A small-molecule ligand and the protein it binds are described below.
Small molecule (SMILES): CC(=O)N[C@@H]1[C@@H](O)[C@H](O)[C@@H](CO)O[C@H]1O

Sequence of chain 1.E:
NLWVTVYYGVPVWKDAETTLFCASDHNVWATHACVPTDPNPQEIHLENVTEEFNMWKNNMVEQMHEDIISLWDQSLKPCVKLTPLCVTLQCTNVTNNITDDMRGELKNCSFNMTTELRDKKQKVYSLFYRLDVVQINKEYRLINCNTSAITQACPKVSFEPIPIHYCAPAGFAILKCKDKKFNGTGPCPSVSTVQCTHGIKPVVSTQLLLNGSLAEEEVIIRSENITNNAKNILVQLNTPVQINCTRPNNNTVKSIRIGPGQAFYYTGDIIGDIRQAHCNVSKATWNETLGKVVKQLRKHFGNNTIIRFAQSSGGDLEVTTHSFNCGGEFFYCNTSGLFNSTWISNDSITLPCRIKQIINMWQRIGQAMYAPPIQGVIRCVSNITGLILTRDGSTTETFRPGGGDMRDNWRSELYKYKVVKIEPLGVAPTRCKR

Binding-site contacts:
Ligand atom C7 contacts residue ASN101 of chain 1.E at 3.3 Å.
Ligand atom C2 contacts residue ASN101 of chain 1.E at 2.5 Å.
Ligand atom C3 contacts residue ASN101 of chain 1.E at 3.9 Å.
Ligand atom C8 contacts residue LYS115 of chain 1.E at 3.8 Å.
Ligand atom C5 contacts residue ASN101 of chain 1.E at 3.8 Å.
Ligand atom O7 contacts residue LYS115 of chain 1.E at 3.7 Å.
Ligand atom O5 contacts residue ASN101 of chain 1.E at 2.5 Å (h-bond).
Ligand atom O7 contacts residue ASN101 of chain 1.E at 3.6 Å (h-bond).
Ligand atom C8 contacts residue TYR159 of chain 1.E at 3.8 Å (hydrophobic).
Ligand atom C7 contacts residue LYS115 of chain 1.E at 4.0 Å.
Ligand atom N2 contacts residue ASN101 of chain 1.E at 2.9 Å (h-bond).
Ligand atom O7 contacts residue TYR159 of chain 1.E at 3.7 Å.
Ligand atom C4 contacts residue ASN101 of chain 1.E at 4.4 Å.
Ligand atom C8 contacts residue ASN101 of chain 1.E at 3.8 Å.
Ligand atom C8 contacts residue CYS99 of chain 1.E at 3.7 Å (hydrophobic).
Ligand atom C1 contacts residue ASN101 of chain 1.E at 1.5 Å.
Ligand atom C7 contacts residue TYR159 of chain 1.E at 4.2 Å (hydrophobic).
Ligand atom C8 contacts residue THR100 of chain 1.E at 3.8 Å.